Sequence of chain 4.A:
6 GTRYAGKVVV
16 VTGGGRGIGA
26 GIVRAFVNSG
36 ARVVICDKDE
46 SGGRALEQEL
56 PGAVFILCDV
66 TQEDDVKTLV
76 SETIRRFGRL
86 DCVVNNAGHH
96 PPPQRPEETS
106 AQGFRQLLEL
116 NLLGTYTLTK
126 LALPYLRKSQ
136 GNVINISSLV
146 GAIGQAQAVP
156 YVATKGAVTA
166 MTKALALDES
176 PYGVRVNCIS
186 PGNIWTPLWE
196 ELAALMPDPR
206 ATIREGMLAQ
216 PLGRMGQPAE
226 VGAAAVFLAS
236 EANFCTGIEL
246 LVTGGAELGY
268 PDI

This protein binds this small molecule.
Small molecule (SMILES): OC[C@H]1O[C@@H](O)[C@H](O)[C@@H](O)[C@@H]1O

Binding-site contacts:
Ligand atom C6 contacts residue THR191 of chain 4.A at 3.5 Å.
Ligand atom C5 contacts residue TRP190 of chain 4.A at 3.5 Å (hydrophobic).
Ligand atom O5 contacts residue PRO192 of chain 4.A at 3.3 Å.
Ligand atom O6 contacts residue TRP190 of chain 4.A at 4.5 Å.
Ligand atom O1 contacts residue TRP190 of chain 4.A at 4.0 Å.
Ligand atom C5 contacts residue PRO192 of chain 4.A at 4.4 Å (hydrophobic).
Ligand atom C1 contacts residue PRO192 of chain 4.A at 4.0 Å (hydrophobic).
Ligand atom O4 contacts residue TRP190 of chain 4.A at 3.4 Å (h-bond).
Ligand atom C1 contacts residue PRO223 of chain 4.A at 4.1 Å (hydrophobic).
Ligand atom O6 contacts residue GLU195 of chain 4.A at 2.7 Å (salt-bridge).
Ligand atom C1 contacts residue TRP190 of chain 4.A at 3.5 Å (hydrophobic).
Ligand atom C6 contacts residue GLU195 of chain 4.A at 3.3 Å.
Ligand atom C6 contacts residue TRP190 of chain 4.A at 3.3 Å (hydrophobic).
Ligand atom O2 contacts residue PRO223 of chain 4.A at 4.4 Å.
Ligand atom C5 contacts residue THR191 of chain 4.A at 4.0 Å.
Ligand atom O6 contacts residue PRO192 of chain 4.A at 3.6 Å (h-bond).
Ligand atom O5 contacts residue TRP190 of chain 4.A at 3.6 Å (h-bond).
Ligand atom C4 contacts residue TRP190 of chain 4.A at 4.1 Å (hydrophobic).
Ligand atom O6 contacts residue THR191 of chain 4.A at 3.7 Å.
Ligand atom C1 contacts residue THR191 of chain 4.A at 4.0 Å.
Ligand atom O1 contacts residue PRO192 of chain 4.A at 3.5 Å.
Ligand atom O5 contacts residue THR191 of chain 4.A at 3.4 Å.
Ligand atom O1 contacts residue PRO223 of chain 4.A at 3.7 Å.
Ligand atom O1 contacts residue THR191 of chain 4.A at 4.0 Å.
Ligand atom C6 contacts residue PRO192 of chain 4.A at 3.9 Å (hydrophobic).
Ligand atom O1 contacts residue GLY22 of chain 4.A at 3.3 Å.